Binding-site contacts:
Ligand atom P contacts residue TYR271 of chain 44.A at 4.5 Å.
Ligand atom P contacts residue ASP273 of chain 44.A at 2.8 Å.
Ligand atom OP1 contacts residue PHE272 of chain 44.A at 3.4 Å.
Ligand atom C5' contacts residue ASP273 of chain 44.A at 3.8 Å.
Ligand atom O5' contacts residue ASN491 of chain 44.A at 3.5 Å (h-bond).
Ligand atom OP1 contacts residue ASP273 of chain 44.A at 3.3 Å.
Ligand atom OP2 contacts residue ASN491 of chain 44.A at 1.7 Å (h-bond).
Ligand atom C5' contacts residue ASN491 of chain 44.A at 4.0 Å.
Ligand atom OP1 contacts residue ASN491 of chain 44.A at 3.6 Å.
Ligand atom P contacts residue ASN491 of chain 44.A at 3.0 Å.
Ligand atom P contacts residue PHE272 of chain 44.A at 4.3 Å.
Ligand atom OP1 contacts residue TYR271 of chain 44.A at 3.1 Å (h-bond).
Ligand atom OP2 contacts residue ASP273 of chain 44.A at 2.4 Å.
Ligand atom O5' contacts residue ASP273 of chain 44.A at 4.1 Å.

The small molecule below binds the protein below.
Small molecule (SMILES): Nc1ncnc2c1ncn2[C@H]1C[C@H](O)[C@@H](COP(=O)(O)O)O1

Sequence of chain 44.A:
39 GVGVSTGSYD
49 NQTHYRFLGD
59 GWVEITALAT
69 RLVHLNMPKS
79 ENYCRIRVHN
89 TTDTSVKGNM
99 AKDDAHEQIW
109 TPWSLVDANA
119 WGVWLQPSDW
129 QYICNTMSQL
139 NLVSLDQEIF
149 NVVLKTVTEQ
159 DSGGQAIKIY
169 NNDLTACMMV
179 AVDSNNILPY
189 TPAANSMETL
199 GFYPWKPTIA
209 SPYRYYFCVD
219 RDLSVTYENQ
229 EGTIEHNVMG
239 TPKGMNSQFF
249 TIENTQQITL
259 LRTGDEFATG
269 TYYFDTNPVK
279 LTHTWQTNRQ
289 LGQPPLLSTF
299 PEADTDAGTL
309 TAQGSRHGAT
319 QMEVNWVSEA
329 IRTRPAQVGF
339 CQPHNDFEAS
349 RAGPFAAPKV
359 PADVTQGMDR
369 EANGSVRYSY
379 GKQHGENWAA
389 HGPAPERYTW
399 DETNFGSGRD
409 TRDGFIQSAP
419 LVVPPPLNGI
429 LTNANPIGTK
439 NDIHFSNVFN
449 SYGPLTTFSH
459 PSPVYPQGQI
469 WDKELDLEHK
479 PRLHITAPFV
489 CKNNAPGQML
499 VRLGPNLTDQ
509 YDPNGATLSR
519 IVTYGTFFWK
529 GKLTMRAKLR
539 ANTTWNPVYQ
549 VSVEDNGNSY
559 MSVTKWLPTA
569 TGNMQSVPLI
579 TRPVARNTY